A protein and the small-molecule ligand that binds it are described below.
Small molecule (SMILES): O=C(O)C=Cc1ccc(C2=C(c3ccc(O)cc3)[C@@H]3C[C@@H](S(=O)(=O)Oc4cccc(Cl)c4)[C@H]2O3)cc1

Sequence of chain 1.B:
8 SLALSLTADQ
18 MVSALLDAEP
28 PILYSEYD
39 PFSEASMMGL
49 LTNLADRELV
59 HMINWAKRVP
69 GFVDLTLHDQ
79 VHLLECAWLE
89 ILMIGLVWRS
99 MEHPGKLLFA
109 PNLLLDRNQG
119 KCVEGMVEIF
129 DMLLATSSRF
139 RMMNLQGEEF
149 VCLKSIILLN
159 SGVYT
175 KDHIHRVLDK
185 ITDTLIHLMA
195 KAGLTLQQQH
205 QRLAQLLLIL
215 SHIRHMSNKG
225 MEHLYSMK

Binding-site contacts:
Ligand atom C15 contacts residue ALA53 of chain 1.B at 3.5 Å (hydrophobic).
Ligand atom C3 contacts residue ILE127 of chain 1.B at 3.5 Å (hydrophobic).
Ligand atom C4 contacts residue GLY123 of chain 1.B at 3.7 Å.
Ligand atom C13 contacts residue ALA53 of chain 1.B at 3.9 Å (hydrophobic).
Ligand atom C6 contacts residue HIS227 of chain 1.B at 3.6 Å.
Ligand atom C09 contacts residue LEU94 of chain 1.B at 3.8 Å (hydrophobic).
Ligand atom CL1 contacts residue MET46 of chain 1.B at 3.6 Å.
Ligand atom C14 contacts residue LEU87 of chain 1.B at 3.9 Å (hydrophobic).
Ligand atom C11 contacts residue LEU90 of chain 1.B at 4.0 Å (hydrophobic).
Ligand atom C21 contacts residue HIS227 of chain 1.B at 4.0 Å.
Ligand atom C18 contacts residue LEU49 of chain 1.B at 3.9 Å (hydrophobic).
Ligand atom O02 contacts residue LEU90 of chain 1.B at 3.8 Å.
Ligand atom C15 contacts residue TRP86 of chain 1.B at 3.9 Å (hydrophobic).
Ligand atom C5 contacts residue HIS227 of chain 1.B at 3.5 Å.
Ligand atom C7 contacts residue MET46 of chain 1.B at 4.0 Å (hydrophobic).
Ligand atom C4 contacts residue HIS227 of chain 1.B at 3.4 Å.
Ligand atom C12 contacts residue GLU56 of chain 1.B at 3.2 Å.
Ligand atom C10 contacts residue LEU90 of chain 1.B at 3.5 Å (hydrophobic).
Ligand atom C14 contacts residue ALA53 of chain 1.B at 4.0 Å (hydrophobic).
Ligand atom C3 contacts residue HIS227 of chain 1.B at 3.9 Å.
Ligand atom O07 contacts residue GLY224 of chain 1.B at 3.3 Å.
Ligand atom C10 contacts residue LEU94 of chain 1.B at 3.6 Å (hydrophobic).
Ligand atom C11 contacts residue GLU56 of chain 1.B at 3.1 Å.
Ligand atom O02 contacts residue GLU56 of chain 1.B at 2.3 Å (salt-bridge).
Ligand atom C7 contacts residue HIS227 of chain 1.B at 3.8 Å.
Ligand atom C02 contacts residue PHE107 of chain 1.B at 3.8 Å (hydrophobic).
Ligand atom O06 contacts residue MET124 of chain 1.B at 3.3 Å.
Ligand atom O02 contacts residue ARG97 of chain 1.B at 3.4 Å (salt-bridge).
Ligand atom C5 contacts residue GLU122 of chain 1.B at 3.7 Å.
Ligand atom C17 contacts residue LEU49 of chain 1.B at 4.0 Å (hydrophobic).
Ligand atom C19 contacts residue ALA53 of chain 1.B at 4.0 Å (hydrophobic).
Ligand atom O07 contacts residue ILE127 of chain 1.B at 3.1 Å.
Ligand atom CL1 contacts residue MET231 of chain 1.B at 4.0 Å.
Ligand atom C16 contacts residue ALA53 of chain 1.B at 3.8 Å (hydrophobic).
Ligand atom C17 contacts residue THR50 of chain 1.B at 3.8 Å.
Ligand atom C4 contacts residue MET124 of chain 1.B at 3.6 Å (hydrophobic).
Ligand atom O07 contacts residue MET91 of chain 1.B at 3.5 Å.
Ligand atom C03 contacts residue MET91 of chain 1.B at 3.7 Å (hydrophobic).
Ligand atom C12 contacts residue ALA53 of chain 1.B at 3.9 Å (hydrophobic).
Ligand atom C04 contacts residue MET91 of chain 1.B at 4.0 Å (hydrophobic).